Binding-site contacts:
Ligand atom C5 contacts residue ASN1131 of chain 1.M at 3.6 Å.
Ligand atom C1 contacts residue ASN1131 of chain 1.M at 1.4 Å.
Ligand atom O7 contacts residue ASN1131 of chain 1.M at 3.4 Å (h-bond).
Ligand atom C8 contacts residue ILE1129 of chain 1.M at 4.2 Å (hydrophobic).
Ligand atom C8 contacts residue VAL1130 of chain 1.M at 4.4 Å (hydrophobic).
Ligand atom C3 contacts residue ASN1131 of chain 1.M at 3.8 Å.
Ligand atom O5 contacts residue ASN1131 of chain 1.M at 2.3 Å (h-bond).
Ligand atom N2 contacts residue ASN1131 of chain 1.M at 2.9 Å (h-bond).
Ligand atom C2 contacts residue ASN1131 of chain 1.M at 2.4 Å.
Ligand atom C4 contacts residue ASN1131 of chain 1.M at 4.2 Å.
Ligand atom C7 contacts residue ASN1131 of chain 1.M at 3.2 Å.
Ligand atom C8 contacts residue ASN1131 of chain 1.M at 3.9 Å.

This small molecule binds to this protein.
Small molecule (SMILES): CC(=O)N[C@@H]1[C@@H](O)[C@H](O)[C@@H](CO)O[C@H]1O

Sequence of chain 1.M:
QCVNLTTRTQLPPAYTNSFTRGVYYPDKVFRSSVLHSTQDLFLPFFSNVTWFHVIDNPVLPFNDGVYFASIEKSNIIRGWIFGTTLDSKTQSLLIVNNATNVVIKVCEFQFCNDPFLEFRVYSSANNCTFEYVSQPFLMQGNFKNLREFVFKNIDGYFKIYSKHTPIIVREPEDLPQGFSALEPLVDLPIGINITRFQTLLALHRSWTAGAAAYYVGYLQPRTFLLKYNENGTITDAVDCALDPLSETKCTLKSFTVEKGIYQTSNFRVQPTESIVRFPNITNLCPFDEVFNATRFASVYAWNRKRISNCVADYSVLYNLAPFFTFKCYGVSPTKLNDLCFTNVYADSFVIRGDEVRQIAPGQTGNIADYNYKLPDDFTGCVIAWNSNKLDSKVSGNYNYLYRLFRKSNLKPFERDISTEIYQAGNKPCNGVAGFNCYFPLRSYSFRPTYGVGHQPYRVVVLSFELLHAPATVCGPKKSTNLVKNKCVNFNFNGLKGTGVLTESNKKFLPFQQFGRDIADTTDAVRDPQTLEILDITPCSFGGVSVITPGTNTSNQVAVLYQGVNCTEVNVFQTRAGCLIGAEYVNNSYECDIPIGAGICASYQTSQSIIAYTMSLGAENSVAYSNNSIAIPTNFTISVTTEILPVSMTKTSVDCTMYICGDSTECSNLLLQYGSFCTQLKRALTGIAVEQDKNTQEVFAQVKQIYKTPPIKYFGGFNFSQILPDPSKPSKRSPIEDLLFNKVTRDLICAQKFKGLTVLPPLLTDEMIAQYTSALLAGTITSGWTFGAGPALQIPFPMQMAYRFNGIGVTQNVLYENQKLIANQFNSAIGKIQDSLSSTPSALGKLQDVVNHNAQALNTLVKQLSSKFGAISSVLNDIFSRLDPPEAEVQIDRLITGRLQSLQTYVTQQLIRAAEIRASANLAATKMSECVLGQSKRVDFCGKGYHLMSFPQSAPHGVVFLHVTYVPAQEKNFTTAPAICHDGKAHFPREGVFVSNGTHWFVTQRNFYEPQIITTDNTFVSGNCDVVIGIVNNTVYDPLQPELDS